Binding-site contacts:
Ligand atom C5 contacts residue ASP210 of chain 1.C at 3.1 Å.
Ligand atom C6 contacts residue CYS209 of chain 1.C at 3.8 Å (hydrophobic).
Ligand atom C9 contacts residue VAL90 of chain 1.C at 3.7 Å (hydrophobic).
Ligand atom N2 contacts residue MET145 of chain 1.C at 3.6 Å.
Ligand atom C13 contacts residue MET145 of chain 1.C at 3.3 Å (hydrophobic).
Ligand atom C2 contacts residue PHE211 of chain 1.C at 3.5 Å (hydrophobic).
Ligand atom C4 contacts residue ASP210 of chain 1.C at 3.2 Å.
Ligand atom C18 contacts residue GLY151 of chain 1.C at 3.8 Å.
Ligand atom C3 contacts residue MET145 of chain 1.C at 3.8 Å (hydrophobic).
Ligand atom N4 contacts residue LEU147 of chain 1.C at 3.7 Å.
Ligand atom C19 contacts residue GLN155 of chain 1.C at 3.7 Å.
Ligand atom C16 contacts residue LEU147 of chain 1.C at 3.8 Å (hydrophobic).
Ligand atom O3 contacts residue SER152 of chain 1.C at 3.5 Å (h-bond).
Ligand atom O1 contacts residue PHE211 of chain 1.C at 3.0 Å (h-bond).
Ligand atom N4 contacts residue GLU146 of chain 1.C at 3.7 Å.
Ligand atom C3 contacts residue ILE143 of chain 1.C at 3.5 Å (hydrophobic).
Ligand atom C16 contacts residue LEU148 of chain 1.C at 3.6 Å (hydrophobic).
Ligand atom C1 contacts residue ASP210 of chain 1.C at 3.8 Å.
Ligand atom N1 contacts residue GLY85 of chain 1.C at 3.6 Å.
Ligand atom O1 contacts residue ASP210 of chain 1.C at 3.5 Å.
Ligand atom C14 contacts residue LEU198 of chain 1.C at 3.6 Å (hydrophobic).
Ligand atom C15 contacts residue GLU146 of chain 1.C at 3.6 Å.
Ligand atom C19 contacts residue ARG84 of chain 1.C at 3.3 Å.
Ligand atom O3 contacts residue ARG84 of chain 1.C at 3.8 Å.
Ligand atom C1 contacts residue GLU116 of chain 1.C at 3.6 Å.
Ligand atom O3 contacts residue GLN155 of chain 1.C at 2.9 Å (h-bond).
Ligand atom C20 contacts residue ARG84 of chain 1.C at 3.7 Å.
Ligand atom C3 contacts residue GLU116 of chain 1.C at 3.7 Å.
Ligand atom C15 contacts residue LEU198 of chain 1.C at 3.5 Å (hydrophobic).
Ligand atom O1 contacts residue GLU116 of chain 1.C at 2.6 Å (salt-bridge).
Ligand atom N3 contacts residue MET145 of chain 1.C at 3.4 Å.
Ligand atom N4 contacts residue LEU148 of chain 1.C at 3.2 Å (h-bond).
Ligand atom C7 contacts residue ASP210 of chain 1.C at 3.5 Å.
Ligand atom C20 contacts residue GLN155 of chain 1.C at 3.6 Å.
Ligand atom N3 contacts residue GLU146 of chain 1.C at 2.7 Å (salt-bridge).
Ligand atom C5 contacts residue MET145 of chain 1.C at 3.6 Å (hydrophobic).
Ligand atom C4 contacts residue MET145 of chain 1.C at 3.8 Å (hydrophobic).
Ligand atom C6 contacts residue ASP210 of chain 1.C at 3.6 Å.
Ligand atom N2 contacts residue LEU198 of chain 1.C at 3.2 Å.
Ligand atom C13 contacts residue CYS209 of chain 1.C at 3.8 Å (hydrophobic).

Sequence of chain 1.C:
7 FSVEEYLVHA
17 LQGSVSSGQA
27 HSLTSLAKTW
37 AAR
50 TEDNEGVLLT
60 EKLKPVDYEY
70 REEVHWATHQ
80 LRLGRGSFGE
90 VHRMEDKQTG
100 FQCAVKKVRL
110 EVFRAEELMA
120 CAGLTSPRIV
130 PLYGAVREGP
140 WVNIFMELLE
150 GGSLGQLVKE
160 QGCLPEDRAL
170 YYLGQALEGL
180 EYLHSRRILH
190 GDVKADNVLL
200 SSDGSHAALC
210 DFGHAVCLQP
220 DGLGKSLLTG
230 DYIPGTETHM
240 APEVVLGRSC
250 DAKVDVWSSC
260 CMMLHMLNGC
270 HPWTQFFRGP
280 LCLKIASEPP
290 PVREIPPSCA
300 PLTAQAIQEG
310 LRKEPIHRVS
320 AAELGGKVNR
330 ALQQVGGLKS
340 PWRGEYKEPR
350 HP

A protein and the small-molecule ligand that binds it are described below.
Small molecule (SMILES): COCCOc1cnc(N)nc1-c1c[nH]c2ccc(C#CC(C)(C)O)cc12